Binding-site contacts:
Ligand atom CAI contacts residue LEU174 of chain 1.A at 3.4 Å (hydrophobic).
Ligand atom CLAB contacts residue ILE267 of chain 1.A at 3.8 Å.
Ligand atom CAL contacts residue PHE193 of chain 1.A at 4.2 Å (hydrophobic).
Ligand atom CAM contacts residue HIS265 of chain 1.A at 4.1 Å.
Ligand atom NAH contacts residue ASP187 of chain 1.A at 3.7 Å.
Ligand atom CAD contacts residue ILE259 of chain 1.A at 3.8 Å (hydrophobic).
Ligand atom NAH contacts residue HIS265 of chain 1.A at 3.0 Å (h-bond).
Ligand atom NAH contacts residue FE21 of chain 1.B at 2.2 Å.
Ligand atom OAA contacts residue FE21 of chain 1.B at 2.5 Å.
Ligand atom CAE contacts residue FE21 of chain 1.B at 3.1 Å.
Ligand atom OAA contacts residue TRP282 of chain 1.A at 3.1 Å.
Ligand atom CLAB contacts residue THR182 of chain 1.A at 3.6 Å.
Ligand atom CAD contacts residue ILE267 of chain 1.A at 2.3 Å (hydrophobic).
Ligand atom CAF contacts residue ILE267 of chain 1.A at 2.5 Å (hydrophobic).
Ligand atom CAD contacts residue HIS265 of chain 1.A at 3.1 Å.
Ligand atom CAF contacts residue HIS265 of chain 1.A at 4.2 Å.
Ligand atom CAJ contacts residue TRP282 of chain 1.A at 3.9 Å (hydrophobic).
Ligand atom NAH contacts residue TRP282 of chain 1.A at 4.2 Å.
Ligand atom CAJ contacts residue FE21 of chain 1.B at 3.0 Å.
Ligand atom NAH contacts residue ASN191 of chain 1.A at 4.1 Å.
Ligand atom OAA contacts residue HIS185 of chain 1.A at 3.8 Å.
Ligand atom CAM contacts residue HIS185 of chain 1.A at 4.0 Å.
Ligand atom CAM contacts residue FE21 of chain 1.B at 2.9 Å.
Ligand atom NAH contacts residue HIS185 of chain 1.A at 3.6 Å.
Ligand atom CAL contacts residue ILE267 of chain 1.A at 3.8 Å (hydrophobic).
Ligand atom CLAB contacts residue LYS200 of chain 1.A at 3.7 Å.
Ligand atom CAD contacts residue PHE193 of chain 1.A at 3.6 Å (hydrophobic).
Ligand atom CAF contacts residue PHE193 of chain 1.A at 3.4 Å (hydrophobic).
Ligand atom CAJ contacts residue HIS185 of chain 1.A at 4.0 Å.
Ligand atom OAA contacts residue ASP187 of chain 1.A at 3.7 Å.
Ligand atom CLAB contacts residue LEU174 of chain 1.A at 3.4 Å.
Ligand atom CAE contacts residue ASN191 of chain 1.A at 4.0 Å.
Ligand atom CLAB contacts residue TYR131 of chain 1.A at 3.5 Å.
Ligand atom CAK contacts residue LEU174 of chain 1.A at 4.2 Å (hydrophobic).
Ligand atom CAE contacts residue HIS265 of chain 1.A at 2.5 Å.
Ligand atom CAI contacts residue THR182 of chain 1.A at 4.2 Å.
Ligand atom CAL contacts residue FE21 of chain 1.B at 4.2 Å.
Ligand atom CAG contacts residue LEU174 of chain 1.A at 3.2 Å (hydrophobic).
Ligand atom CAE contacts residue ILE267 of chain 1.A at 3.6 Å (hydrophobic).
Ligand atom CAE contacts residue ILE259 of chain 1.A at 3.7 Å (hydrophobic).

This protein binds this small molecule.
Small molecule (SMILES): Oc1c(I)cc(Cl)c2cccnc12

Sequence of chain 1.A:
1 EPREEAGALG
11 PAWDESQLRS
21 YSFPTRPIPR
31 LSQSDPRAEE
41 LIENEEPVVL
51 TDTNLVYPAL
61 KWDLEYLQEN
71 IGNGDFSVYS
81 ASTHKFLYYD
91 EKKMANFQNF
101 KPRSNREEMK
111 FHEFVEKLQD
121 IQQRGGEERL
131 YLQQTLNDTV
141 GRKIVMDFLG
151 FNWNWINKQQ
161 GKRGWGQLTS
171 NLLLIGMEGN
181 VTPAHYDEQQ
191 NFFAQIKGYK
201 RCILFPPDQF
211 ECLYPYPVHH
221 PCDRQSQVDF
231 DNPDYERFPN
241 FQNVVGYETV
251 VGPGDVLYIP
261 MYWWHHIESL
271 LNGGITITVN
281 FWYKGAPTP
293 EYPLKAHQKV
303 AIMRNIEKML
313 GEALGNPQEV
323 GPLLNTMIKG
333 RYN